Binding-site contacts:
Ligand atom C1 contacts residue ASN397 of chain 1.B at 1.5 Å.
Ligand atom C5 contacts residue ASN397 of chain 1.B at 3.7 Å.
Ligand atom C2 contacts residue ASN397 of chain 1.B at 2.2 Å.
Ligand atom O5 contacts residue ASN397 of chain 1.B at 2.4 Å (h-bond).
Ligand atom N2 contacts residue ASN397 of chain 1.B at 2.8 Å (h-bond).
Ligand atom C8 contacts residue ASN397 of chain 1.B at 4.2 Å.
Ligand atom O7 contacts residue ASN397 of chain 1.B at 3.9 Å.
Ligand atom O3 contacts residue ASN397 of chain 1.B at 4.4 Å.
Ligand atom C4 contacts residue ASN397 of chain 1.B at 4.1 Å.
Ligand atom C7 contacts residue ASN397 of chain 1.B at 3.4 Å.
Ligand atom C3 contacts residue ASN397 of chain 1.B at 3.6 Å.

Sequence of chain 1.B:
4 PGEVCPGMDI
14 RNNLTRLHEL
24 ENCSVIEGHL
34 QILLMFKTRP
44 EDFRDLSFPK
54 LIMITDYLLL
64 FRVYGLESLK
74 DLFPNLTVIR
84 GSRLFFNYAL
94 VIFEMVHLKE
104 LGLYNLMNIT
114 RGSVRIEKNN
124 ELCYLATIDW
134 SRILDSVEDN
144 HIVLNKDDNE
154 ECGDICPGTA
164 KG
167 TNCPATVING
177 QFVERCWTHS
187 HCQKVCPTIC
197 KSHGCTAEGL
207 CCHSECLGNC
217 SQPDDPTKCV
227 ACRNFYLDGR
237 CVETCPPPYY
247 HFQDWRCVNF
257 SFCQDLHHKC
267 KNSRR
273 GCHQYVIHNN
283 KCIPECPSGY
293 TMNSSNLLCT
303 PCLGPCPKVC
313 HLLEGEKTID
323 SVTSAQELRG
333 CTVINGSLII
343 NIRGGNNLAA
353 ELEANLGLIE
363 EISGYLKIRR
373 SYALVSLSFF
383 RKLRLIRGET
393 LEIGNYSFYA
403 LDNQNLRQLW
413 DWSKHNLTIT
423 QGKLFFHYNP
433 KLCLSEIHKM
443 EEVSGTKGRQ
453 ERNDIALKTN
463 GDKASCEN

A protein and the small-molecule ligand that binds it are described below.
Small molecule (SMILES): CC(=O)N[C@@H]1[C@@H](O)[C@H](O)[C@@H](CO)O[C@H]1O